Binding-site contacts:
Ligand atom CMA contacts residue GLN79 of chain 1.B at 3.2 Å.
Ligand atom CMB contacts residue HIS76 of chain 1.B at 3.1 Å.
Ligand atom CAB contacts residue HIS76 of chain 1.B at 3.5 Å.
Ligand atom CBB contacts residue PHE74 of chain 1.B at 3.6 Å (hydrophobic).
Ligand atom CAD contacts residue LYS83 of chain 2.A at 3.4 Å.
Ligand atom ND contacts residue TYR129 of chain 2.A at 3.4 Å (h-bond).
Ligand atom NA contacts residue ARG86 of chain 2.A at 3.2 Å (salt-bridge).
Ligand atom CHA contacts residue ARG86 of chain 2.A at 3.6 Å.
Ligand atom C1D contacts residue ASP87 of chain 2.A at 3.5 Å.
Ligand atom CAA contacts residue PHE118 of chain 2.A at 3.5 Å (hydrophobic).
Ligand atom OC contacts residue TYR74 of chain 2.A at 3.6 Å.
Ligand atom O2D contacts residue GLN73 of chain 2.A at 3.5 Å.
Ligand atom ND contacts residue ASP87 of chain 2.A at 2.8 Å (salt-bridge).
Ligand atom CHD contacts residue TYR129 of chain 2.A at 3.0 Å (hydrophobic).
Ligand atom CHB contacts residue ASP87 of chain 2.A at 3.5 Å.
Ligand atom O2D contacts residue ARG57 of chain 1.B at 3.3 Å (salt-bridge).
Ligand atom C2B contacts residue HIS76 of chain 1.B at 3.5 Å.
Ligand atom CBC contacts residue CYS84 of chain 2.A at 2.7 Å (hydrophobic).
Ligand atom O1A contacts residue VAL60 of chain 1.B at 3.5 Å.
Ligand atom O1A contacts residue LYS83 of chain 2.A at 3.6 Å (salt-bridge).
Ligand atom C4A contacts residue ASP87 of chain 2.A at 3.5 Å.
Ligand atom C2A contacts residue PHE118 of chain 2.A at 3.4 Å (hydrophobic).
Ligand atom CMA contacts residue PHE118 of chain 2.A at 3.4 Å (hydrophobic).
Ligand atom OC contacts residue ALA75 of chain 2.A at 3.2 Å (h-bond).
Ligand atom C3A contacts residue PHE118 of chain 2.A at 3.4 Å (hydrophobic).
Ligand atom ND contacts residue LEU124 of chain 2.A at 3.5 Å.
Ligand atom C4B contacts residue PHE74 of chain 1.B at 3.6 Å (hydrophobic).
Ligand atom C1A contacts residue ARG86 of chain 2.A at 3.3 Å.
Ligand atom OB contacts residue HIS75 of chain 1.B at 2.9 Å (h-bond).
Ligand atom OC contacts residue TRP128 of chain 2.A at 3.4 Å.
Ligand atom NA contacts residue ASP87 of chain 2.A at 2.7 Å (salt-bridge).
Ligand atom C1C contacts residue ALA75 of chain 2.A at 3.6 Å (hydrophobic).
Ligand atom C1C contacts residue TRP128 of chain 2.A at 3.5 Å (hydrophobic).
Ligand atom C3C contacts residue CYS84 of chain 2.A at 2.6 Å (hydrophobic).
Ligand atom OB contacts residue PHE74 of chain 1.B at 3.1 Å.
Ligand atom CAC contacts residue CYS84 of chain 2.A at 1.7 Å (hydrophobic).
Ligand atom O2A contacts residue ARG86 of chain 2.A at 3.0 Å (salt-bridge).
Ligand atom CBD contacts residue GLN73 of chain 2.A at 3.5 Å.
Ligand atom C2C contacts residue CYS84 of chain 2.A at 3.3 Å (hydrophobic).
Ligand atom CMC contacts residue CYS84 of chain 2.A at 3.5 Å (hydrophobic).

Sequence of chain 1.B:
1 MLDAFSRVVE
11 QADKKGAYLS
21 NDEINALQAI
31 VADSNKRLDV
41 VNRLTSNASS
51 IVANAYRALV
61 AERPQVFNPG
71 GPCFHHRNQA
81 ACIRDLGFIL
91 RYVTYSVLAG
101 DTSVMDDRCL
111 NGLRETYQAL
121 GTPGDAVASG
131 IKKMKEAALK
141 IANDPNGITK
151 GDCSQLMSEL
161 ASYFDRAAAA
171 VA

The protein below binds the small molecule below.
Small molecule (SMILES): C=CC1=C(C)/C(=C/c2[nH]c(/C=C3\N=C(/C=C4\NC(=O)C(C)=C4C=C)C(C)=C3CCC(=O)O)c(CCC(=O)O)c2C)NC1=O

Sequence of chain 2.A:
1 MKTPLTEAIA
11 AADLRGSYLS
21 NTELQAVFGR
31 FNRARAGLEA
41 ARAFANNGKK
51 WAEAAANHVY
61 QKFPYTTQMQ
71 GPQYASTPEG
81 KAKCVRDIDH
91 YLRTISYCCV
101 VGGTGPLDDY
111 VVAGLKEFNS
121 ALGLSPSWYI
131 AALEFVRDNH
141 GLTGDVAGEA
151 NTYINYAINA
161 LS